Sequence of chain 1.C:
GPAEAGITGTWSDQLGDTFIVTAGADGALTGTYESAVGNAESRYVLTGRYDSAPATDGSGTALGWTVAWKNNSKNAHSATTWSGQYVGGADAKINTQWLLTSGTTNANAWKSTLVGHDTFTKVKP

Binding-site contacts:
Ligand atom CAN contacts residue VAL37 of chain 1.B at 3.8 Å (hydrophobic).
Ligand atom CAJ contacts residue TRP69 of chain 1.B at 3.9 Å (hydrophobic).
Ligand atom OAE contacts residue TRP110 of chain 1.C at 3.8 Å.
Ligand atom CAI contacts residue ALA40 of chain 1.B at 3.8 Å (hydrophobic).
Ligand atom CAO contacts residue TRP98 of chain 1.B at 3.4 Å (hydrophobic).
Ligand atom NAR contacts residue ASP17 of chain 1.B at 3.8 Å.
Ligand atom CAK contacts residue SER78 of chain 1.B at 3.5 Å.
Ligand atom CAN contacts residue SER35 of chain 1.B at 3.5 Å.
Ligand atom CAJ contacts residue LEU100 of chain 1.B at 3.9 Å (hydrophobic).
Ligand atom SAY contacts residue TRP69 of chain 1.B at 3.7 Å.
Ligand atom CAW contacts residue TRP110 of chain 1.C at 3.6 Å (hydrophobic).
Ligand atom OAD contacts residue THR80 of chain 1.B at 2.5 Å (h-bond).
Ligand atom CAU contacts residue SER35 of chain 1.B at 3.8 Å.
Ligand atom CAI contacts residue TRP69 of chain 1.B at 3.8 Å (hydrophobic).
Ligand atom CAM contacts residue TRP69 of chain 1.B at 3.6 Å (hydrophobic).
Ligand atom OAD contacts residue LEU100 of chain 1.B at 3.2 Å.
Ligand atom OAB contacts residue GLY38 of chain 1.B at 3.7 Å.
Ligand atom NAP contacts residue SER78 of chain 1.B at 2.9 Å (h-bond).
Ligand atom CAX contacts residue VAL37 of chain 1.B at 3.6 Å (hydrophobic).
Ligand atom CAT contacts residue ASN39 of chain 1.B at 3.7 Å.
Ligand atom CAU contacts residue TYR33 of chain 1.B at 3.5 Å (hydrophobic).
Ligand atom OAC contacts residue SER35 of chain 1.B at 3.8 Å.
Ligand atom CAF contacts residue SER102 of chain 1.B at 3.9 Å.
Ligand atom OAB contacts residue ASN39 of chain 1.B at 2.8 Å (h-bond).
Ligand atom NAR contacts residue SER35 of chain 1.B at 3.0 Å (h-bond).
Ligand atom OAA contacts residue LYS111 of chain 1.C at 3.9 Å.
Ligand atom CAU contacts residue ASP17 of chain 1.B at 3.3 Å.
Ligand atom NAQ contacts residue ASP17 of chain 1.B at 3.9 Å.
Ligand atom OAC contacts residue ASP17 of chain 1.B at 2.8 Å.
Ligand atom OAC contacts residue TYR33 of chain 1.B at 2.7 Å (h-bond).
Ligand atom CAL contacts residue LYS111 of chain 1.C at 3.9 Å.
Ligand atom CAS contacts residue LYS111 of chain 1.C at 3.8 Å.
Ligand atom NAR contacts residue VAL37 of chain 1.B at 3.5 Å.
Ligand atom NAQ contacts residue TYR33 of chain 1.B at 3.7 Å.
Ligand atom CAG contacts residue LEU100 of chain 1.B at 3.9 Å (hydrophobic).
Ligand atom SAY contacts residue THR80 of chain 1.B at 3.6 Å.
Ligand atom NAP contacts residue ALA76 of chain 1.B at 3.8 Å.
Ligand atom CAU contacts residue ASP118 of chain 1.B at 3.9 Å.
Ligand atom NAQ contacts residue ASP118 of chain 1.B at 3.0 Å (salt-bridge).
Ligand atom CAM contacts residue ASN39 of chain 1.B at 3.6 Å.

Sequence of chain 1.B:
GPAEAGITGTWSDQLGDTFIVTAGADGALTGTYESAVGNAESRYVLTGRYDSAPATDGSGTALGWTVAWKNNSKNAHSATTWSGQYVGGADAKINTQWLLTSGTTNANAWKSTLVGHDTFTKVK

This protein binds this small molecule.
Small molecule (SMILES): O=C(O)CCCCCNC(=O)CCCC[C@H]1[C@H]2NC(=O)N[C@H]2C[S@@]1=O